Binding-site contacts:
Ligand atom C24 contacts residue THR120 of chain 2.A at 3.6 Å.
Ligand atom C23 contacts residue ILE69 of chain 2.A at 4.0 Å (hydrophobic).
Ligand atom O19 contacts residue GLY117 of chain 2.A at 3.7 Å.
Ligand atom C02 contacts residue TRP82 of chain 2.A at 3.9 Å (hydrophobic).
Ligand atom N03 contacts residue GLU197 of chain 2.A at 3.1 Å (salt-bridge).
Ligand atom C04 contacts residue HIS438 of chain 2.A at 3.2 Å.
Ligand atom C02 contacts residue GLU197 of chain 2.A at 4.1 Å.
Ligand atom C17 contacts residue GLY116 of chain 2.A at 4.3 Å.
Ligand atom C05 contacts residue TRP82 of chain 2.A at 4.3 Å (hydrophobic).
Ligand atom N14 contacts residue PRO285 of chain 2.A at 3.6 Å (h-bond).
Ligand atom C07 contacts residue TRP82 of chain 2.A at 4.1 Å (hydrophobic).
Ligand atom C23 contacts residue ASP70 of chain 2.A at 4.1 Å.
Ligand atom C01 contacts residue TYR128 of chain 2.A at 4.2 Å (hydrophobic).
Ligand atom O16 contacts residue GLY117 of chain 2.A at 4.0 Å.
Ligand atom O19 contacts residue LEU286 of chain 2.A at 3.8 Å.
Ligand atom C25 contacts residue THR120 of chain 2.A at 3.5 Å.
Ligand atom O16 contacts residue THR120 of chain 2.A at 3.8 Å.
Ligand atom N18 contacts residue LEU286 of chain 2.A at 4.1 Å.
Ligand atom C01 contacts residue GLY115 of chain 2.A at 3.5 Å.
Ligand atom C22 contacts residue ASP70 of chain 2.A at 4.1 Å.
Ligand atom N18 contacts residue PRO285 of chain 2.A at 4.2 Å.
Ligand atom O16 contacts residue GLY116 of chain 2.A at 3.7 Å.
Ligand atom N06 contacts residue TRP82 of chain 2.A at 4.1 Å.
Ligand atom C01 contacts residue GLY116 of chain 2.A at 3.4 Å.
Ligand atom C17 contacts residue GLY117 of chain 2.A at 3.4 Å.
Ligand atom N03 contacts residue TRP82 of chain 2.A at 4.0 Å.
Ligand atom N03 contacts residue HIS438 of chain 2.A at 3.9 Å.
Ligand atom C17 contacts residue PRO285 of chain 2.A at 4.2 Å (hydrophobic).
Ligand atom C04 contacts residue TRP82 of chain 2.A at 4.2 Å (hydrophobic).
Ligand atom C12 contacts residue TYR332 of chain 2.A at 3.9 Å (hydrophobic).
Ligand atom N26 contacts residue PHE329 of chain 2.A at 3.4 Å.
Ligand atom C12 contacts residue PRO285 of chain 2.A at 4.2 Å (hydrophobic).
Ligand atom C11 contacts residue TYR332 of chain 2.A at 3.5 Å (hydrophobic).
Ligand atom N18 contacts residue GLY117 of chain 2.A at 3.8 Å.
Ligand atom C04 contacts residue GLY439 of chain 2.A at 3.7 Å.
Ligand atom C05 contacts residue HIS438 of chain 2.A at 3.6 Å.
Ligand atom C01 contacts residue TRP82 of chain 2.A at 4.1 Å (hydrophobic).
Ligand atom N27 contacts residue PHE329 of chain 2.A at 4.2 Å.
Ligand atom C24 contacts residue ASN68 of chain 2.A at 4.3 Å.
Ligand atom C04 contacts residue GLU197 of chain 2.A at 3.8 Å.

The protein below binds the small molecule below.
Small molecule (SMILES): Cc1nccn1Cc1cn(CC[C@@H](NC(=O)/C=N/O)c2ccccc2)nn1

Sequence of chain 2.A:
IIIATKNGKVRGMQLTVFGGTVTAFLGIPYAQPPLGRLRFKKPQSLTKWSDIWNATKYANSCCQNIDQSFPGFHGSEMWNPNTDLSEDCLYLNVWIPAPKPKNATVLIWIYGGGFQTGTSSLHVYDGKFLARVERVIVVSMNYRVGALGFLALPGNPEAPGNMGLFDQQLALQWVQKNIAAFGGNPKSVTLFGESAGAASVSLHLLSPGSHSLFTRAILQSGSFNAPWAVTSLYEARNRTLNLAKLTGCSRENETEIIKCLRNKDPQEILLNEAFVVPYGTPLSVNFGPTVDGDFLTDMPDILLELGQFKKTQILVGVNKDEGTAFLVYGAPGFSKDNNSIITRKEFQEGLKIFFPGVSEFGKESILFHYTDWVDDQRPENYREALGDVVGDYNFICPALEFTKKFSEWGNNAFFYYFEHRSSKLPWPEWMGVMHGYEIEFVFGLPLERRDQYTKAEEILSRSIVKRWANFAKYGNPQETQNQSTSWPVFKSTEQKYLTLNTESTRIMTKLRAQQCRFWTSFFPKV